This protein binds this small molecule.
Small molecule (SMILES): CNC(=O)[C@H](Cc1c[nH]c2ccccc12)NC(=O)[C@@H](CC(=O)NO)CC(C)C

Binding-site contacts:
Ligand atom NBB contacts residue PRO116 of chain 1.A at 2.7 Å (h-bond).
Ligand atom OAE contacts residue ZN1 of chain 1.E at 2.3 Å.
Ligand atom CAQ contacts residue PRO116 of chain 1.A at 3.6 Å (hydrophobic).
Ligand atom CAB contacts residue GLY178 of chain 1.A at 3.8 Å.
Ligand atom OAG contacts residue GLU153 of chain 1.A at 2.8 Å (salt-bridge).
Ligand atom CAO contacts residue PRO116 of chain 1.A at 3.7 Å (hydrophobic).
Ligand atom OAG contacts residue LEU120 of chain 1.A at 3.8 Å.
Ligand atom OAE contacts residue HIS152 of chain 1.A at 3.5 Å (h-bond).
Ligand atom CAJ contacts residue LEU180 of chain 1.A at 3.7 Å (hydrophobic).
Ligand atom OAG contacts residue HIS156 of chain 1.A at 3.3 Å (h-bond).
Ligand atom CAI contacts residue HIS152 of chain 1.A at 3.7 Å.
Ligand atom CAN contacts residue PRO116 of chain 1.A at 3.2 Å (hydrophobic).
Ligand atom CAH contacts residue LEU180 of chain 1.A at 3.9 Å (hydrophobic).
Ligand atom OAZ contacts residue ALA179 of chain 1.A at 3.8 Å.
Ligand atom CAD contacts residue ZN1 of chain 1.E at 2.9 Å.
Ligand atom CBA contacts residue ALA118 of chain 1.A at 3.9 Å (hydrophobic).
Ligand atom CAC contacts residue GLY119 of chain 1.A at 3.8 Å.
Ligand atom OAG contacts residue GLY119 of chain 1.A at 3.6 Å.
Ligand atom NAF contacts residue GLU153 of chain 1.A at 3.4 Å (salt-bridge).
Ligand atom CAY contacts residue PRO116 of chain 1.A at 3.4 Å (hydrophobic).
Ligand atom CAP contacts residue PRO116 of chain 1.A at 3.7 Å (hydrophobic).
Ligand atom CAA contacts residue GLU153 of chain 1.A at 3.9 Å.
Ligand atom CBA contacts residue PRO116 of chain 1.A at 3.6 Å (hydrophobic).
Ligand atom CAD contacts residue GLY119 of chain 1.A at 3.8 Å.
Ligand atom NAF contacts residue HIS152 of chain 1.A at 3.8 Å.
Ligand atom CAI contacts residue ALA177 of chain 1.A at 3.2 Å (hydrophobic).
Ligand atom CAA contacts residue HIS152 of chain 1.A at 3.7 Å.
Ligand atom OAG contacts residue HIS152 of chain 1.A at 3.6 Å.
Ligand atom OAL contacts residue THR117 of chain 1.A at 3.4 Å.
Ligand atom NAF contacts residue GLY119 of chain 1.A at 2.9 Å (h-bond).
Ligand atom OAL contacts residue PRO116 of chain 1.A at 3.3 Å (h-bond).
Ligand atom NAM contacts residue GLY178 of chain 1.A at 3.4 Å (h-bond).
Ligand atom CAK contacts residue ALA118 of chain 1.A at 3.7 Å (hydrophobic).
Ligand atom OAL contacts residue ALA118 of chain 1.A at 2.6 Å (h-bond).
Ligand atom NAF contacts residue ZN1 of chain 1.E at 2.9 Å.
Ligand atom OAZ contacts residue LEU180 of chain 1.A at 2.8 Å (h-bond).
Ligand atom CAD contacts residue HIS152 of chain 1.A at 3.8 Å.
Ligand atom OAE contacts residue HIS162 of chain 1.A at 2.8 Å (h-bond).
Ligand atom CAJ contacts residue ALA149 of chain 1.A at 3.7 Å (hydrophobic).
Ligand atom OAG contacts residue ZN1 of chain 1.E at 2.3 Å.

Sequence of chain 1.A:
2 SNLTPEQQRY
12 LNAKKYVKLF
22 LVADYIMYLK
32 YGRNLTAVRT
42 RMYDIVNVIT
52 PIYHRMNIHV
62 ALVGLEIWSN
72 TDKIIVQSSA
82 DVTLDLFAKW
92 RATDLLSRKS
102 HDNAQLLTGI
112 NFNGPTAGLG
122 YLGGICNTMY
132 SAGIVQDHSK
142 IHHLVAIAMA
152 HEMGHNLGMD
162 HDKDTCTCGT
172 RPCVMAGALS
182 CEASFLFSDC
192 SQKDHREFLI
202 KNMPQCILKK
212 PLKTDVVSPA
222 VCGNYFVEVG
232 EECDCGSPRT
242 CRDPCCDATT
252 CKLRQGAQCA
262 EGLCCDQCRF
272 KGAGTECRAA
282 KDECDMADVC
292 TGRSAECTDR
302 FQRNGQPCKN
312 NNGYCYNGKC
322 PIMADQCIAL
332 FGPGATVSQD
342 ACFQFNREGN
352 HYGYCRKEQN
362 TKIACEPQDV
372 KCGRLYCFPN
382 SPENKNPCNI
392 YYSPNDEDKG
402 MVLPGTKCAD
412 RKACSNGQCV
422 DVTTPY